Binding-site contacts:
Ligand atom O contacts residue ILE61 of chain 1.B at 3.9 Å.
Ligand atom N contacts residue ILE61 of chain 1.B at 4.0 Å.
Ligand atom C contacts residue GLU245 of chain 1.B at 3.9 Å.
Ligand atom CB contacts residue GLU245 of chain 1.B at 3.2 Å.
Ligand atom CD1 contacts residue ASP241 of chain 1.B at 3.7 Å.
Ligand atom CB contacts residue LEU75 of chain 1.B at 3.9 Å (hydrophobic).
Ligand atom CD2 contacts residue LEU82 of chain 1.B at 4.1 Å (hydrophobic).
Ligand atom CD1 contacts residue VAL79 of chain 1.B at 3.6 Å (hydrophobic).
Ligand atom CE1 contacts residue VAL79 of chain 1.B at 3.9 Å (hydrophobic).
Ligand atom CE1 contacts residue LEU75 of chain 1.B at 3.6 Å (hydrophobic).
Ligand atom CD2 contacts residue MET246 of chain 1.B at 3.9 Å (hydrophobic).
Ligand atom CA contacts residue GLU245 of chain 1.B at 3.3 Å.
Ligand atom N contacts residue GLU245 of chain 1.B at 3.2 Å (salt-bridge).
Ligand atom CB contacts residue GLU245 of chain 1.B at 3.9 Å.
Ligand atom C contacts residue ILE61 of chain 1.B at 4.0 Å (hydrophobic).
Ligand atom N contacts residue LEU242 of chain 1.B at 4.1 Å.
Ligand atom C contacts residue GLU245 of chain 1.B at 3.3 Å.
Ligand atom CD contacts residue LEU75 of chain 1.B at 4.0 Å (hydrophobic).
Ligand atom ND1 contacts residue LEU75 of chain 1.B at 3.2 Å.
Ligand atom CG2 contacts residue LEU242 of chain 1.B at 4.2 Å (hydrophobic).
Ligand atom CB contacts residue ILE61 of chain 1.B at 4.0 Å (hydrophobic).
Ligand atom CA contacts residue GLU245 of chain 1.B at 4.2 Å.
Ligand atom CD1 contacts residue LEU75 of chain 1.B at 4.0 Å (hydrophobic).
Ligand atom C contacts residue LYS65 of chain 1.B at 3.8 Å.
Ligand atom CD2 contacts residue ILE61 of chain 1.B at 3.9 Å (hydrophobic).
Ligand atom C contacts residue LYS65 of chain 1.B at 4.0 Å.
Ligand atom CD2 contacts residue VAL79 of chain 1.B at 3.9 Å (hydrophobic).
Ligand atom CB contacts residue GLU245 of chain 1.B at 3.5 Å.
Ligand atom CD1 contacts residue MET246 of chain 1.B at 3.7 Å (hydrophobic).
Ligand atom CD1 contacts residue LEU242 of chain 1.B at 4.0 Å (hydrophobic).
Ligand atom CA contacts residue GLU245 of chain 1.B at 3.6 Å.
Ligand atom CD1 contacts residue GLU245 of chain 1.B at 3.8 Å.
Ligand atom N contacts residue GLU245 of chain 1.B at 2.6 Å (salt-bridge).
Ligand atom CG contacts residue ILE61 of chain 1.B at 4.0 Å (hydrophobic).
Ligand atom CD2 contacts residue GLN78 of chain 1.B at 3.6 Å.
Ligand atom NE2 contacts residue LEU75 of chain 1.B at 3.6 Å.
Ligand atom CG1 contacts residue GLU245 of chain 1.B at 3.2 Å.
Ligand atom O contacts residue LYS65 of chain 1.B at 3.1 Å (salt-bridge).
Ligand atom CD1 contacts residue ILE61 of chain 1.B at 3.6 Å (hydrophobic).
Ligand atom CA contacts residue ILE61 of chain 1.B at 4.2 Å (hydrophobic).

A small-molecule ligand and the protein it binds are described below.
Small molecule (SMILES): CC[C@H](C)[C@H](NC(=O)[C@H](C)N)C(=O)N[C@@H](CC(C)C)C(=O)N[C@@H](Cc1cnc[nH]1)C(=O)N[C@@H](CCCN=C(N)N)C(=O)N[C@@H](CC(C)C)C(=O)N[C@@H](CC(C)C)C(=O)N[C@@H](CCC(N)=O)C(=O)N[C@H](C=O)CC(=O)O

Sequence of chain 1.B:
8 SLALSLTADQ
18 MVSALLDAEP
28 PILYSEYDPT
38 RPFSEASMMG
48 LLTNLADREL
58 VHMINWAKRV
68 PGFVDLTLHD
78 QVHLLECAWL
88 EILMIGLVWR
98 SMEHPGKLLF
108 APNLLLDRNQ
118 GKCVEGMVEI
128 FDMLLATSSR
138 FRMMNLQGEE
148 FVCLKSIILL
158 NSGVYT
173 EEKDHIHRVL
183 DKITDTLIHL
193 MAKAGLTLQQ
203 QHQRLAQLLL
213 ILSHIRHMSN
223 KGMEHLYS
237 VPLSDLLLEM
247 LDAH